Sequence of chain 1.A:
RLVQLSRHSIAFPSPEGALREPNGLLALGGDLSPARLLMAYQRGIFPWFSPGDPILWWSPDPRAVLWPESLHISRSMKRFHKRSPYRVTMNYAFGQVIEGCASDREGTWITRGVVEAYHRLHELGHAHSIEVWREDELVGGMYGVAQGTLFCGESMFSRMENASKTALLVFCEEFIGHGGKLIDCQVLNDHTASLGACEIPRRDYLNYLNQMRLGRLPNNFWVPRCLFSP

A small-molecule ligand and the protein it binds are described below.
Small molecule (SMILES): CC(C)C[C@H](NC(=O)[C@H](Cc1ccc(O)cc1)NC(=O)[C@H](CCCN=C(N)N)NC(=O)[C@@H](N)Cc1ccccc1)C(=O)NCC(=O)O

Binding-site contacts:
Ligand atom CZ contacts residue PHE46 of chain 1.A at 3.7 Å (hydrophobic).
Ligand atom CB contacts residue GLN187 of chain 1.A at 3.3 Å.
Ligand atom CD2 contacts residue SER156 of chain 1.A at 3.2 Å.
Ligand atom CA contacts residue ARG105 of chain 1.A at 3.4 Å.
Ligand atom CD1 contacts residue MET157 of chain 1.A at 3.5 Å (hydrophobic).
Ligand atom CD2 contacts residue GLY154 of chain 1.A at 3.5 Å.
Ligand atom CD contacts residue PHE46 of chain 1.A at 3.4 Å (hydrophobic).
Ligand atom C contacts residue GLN187 of chain 1.A at 3.7 Å.
Ligand atom N contacts residue GLU155 of chain 1.A at 3.5 Å (salt-bridge).
Ligand atom NH2 contacts residue GLN187 of chain 1.A at 2.7 Å (h-bond).
Ligand atom O contacts residue GLU107 of chain 1.A at 3.4 Å (salt-bridge).
Ligand atom CB contacts residue GLU155 of chain 1.A at 3.6 Å.
Ligand atom CE1 contacts residue TRP48 of chain 1.A at 3.6 Å (hydrophobic).
Ligand atom CD contacts residue TRP48 of chain 1.A at 3.4 Å (hydrophobic).
Ligand atom CD2 contacts residue GLU155 of chain 1.A at 3.4 Å.
Ligand atom C contacts residue GLU107 of chain 1.A at 3.5 Å.
Ligand atom CE1 contacts residue TRP110 of chain 1.A at 3.5 Å (hydrophobic).
Ligand atom N contacts residue GLN187 of chain 1.A at 2.7 Å (h-bond).
Ligand atom CB contacts residue SER156 of chain 1.A at 3.5 Å.
Ligand atom O contacts residue ASN190 of chain 1.A at 3.4 Å (h-bond).
Ligand atom CE2 contacts residue MET157 of chain 1.A at 3.7 Å (hydrophobic).
Ligand atom OH contacts residue PRO47 of chain 1.A at 3.6 Å (h-bond).
Ligand atom CG contacts residue GLN187 of chain 1.A at 3.5 Å.
Ligand atom NE contacts residue PRO47 of chain 1.A at 3.3 Å (h-bond).
Ligand atom CA contacts residue GLN187 of chain 1.A at 3.6 Å.
Ligand atom NH1 contacts residue TYR119 of chain 1.A at 3.6 Å (h-bond).
Ligand atom CD2 contacts residue GLU155 of chain 1.A at 3.5 Å.
Ligand atom CE2 contacts residue GLY154 of chain 1.A at 3.4 Å.
Ligand atom NH1 contacts residue GLU155 of chain 1.A at 2.5 Å (salt-bridge).
Ligand atom NH1 contacts residue PRO47 of chain 1.A at 3.5 Å (h-bond).
Ligand atom CZ contacts residue GLU155 of chain 1.A at 3.4 Å.
Ligand atom CD1 contacts residue GLU107 of chain 1.A at 3.5 Å.
Ligand atom N contacts residue CYS186 of chain 1.A at 3.5 Å (h-bond).
Ligand atom CB contacts residue ASN190 of chain 1.A at 3.3 Å.
Ligand atom NH1 contacts residue TYR41 of chain 1.A at 3.5 Å (h-bond).
Ligand atom NH2 contacts residue GLU155 of chain 1.A at 3.1 Å (salt-bridge).
Ligand atom O contacts residue SER156 of chain 1.A at 3.4 Å (h-bond).
Ligand atom N contacts residue CYS186 of chain 1.A at 3.0 Å (h-bond).
Ligand atom NE contacts residue PHE46 of chain 1.A at 3.4 Å.
Ligand atom CD2 contacts residue MET157 of chain 1.A at 3.4 Å (hydrophobic).